Sequence of chain 3.D:
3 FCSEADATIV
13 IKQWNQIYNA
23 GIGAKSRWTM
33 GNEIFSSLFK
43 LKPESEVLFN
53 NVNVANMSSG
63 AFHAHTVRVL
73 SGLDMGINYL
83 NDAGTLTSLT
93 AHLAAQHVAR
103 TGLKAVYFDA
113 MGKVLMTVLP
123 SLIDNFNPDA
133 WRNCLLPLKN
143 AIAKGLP

A small-molecule ligand and the protein it binds are described below.
Small molecule (SMILES): CC(=O)N[C@H]1[C@H](O[C@H]2[C@H](O)[C@@H](NC(C)=O)CO[C@@H]2CO[C@@H]2O[C@@H](C)[C@@H](O)[C@@H](O)[C@@H]2O)O[C@H](CO)[C@@H](O[C@H]2O[C@H](CO[C@H]3O[C@H](CO)[C@@H](O)[C@H](O)[C@@H]3O)[C@@H](O)[C@H](O[C@H]3O[C@H](CO)[C@@H](O)[C@H](O)[C@@H]3O)[C@@H]2O)[C@@H]1O

Sequence of chain 3.A:
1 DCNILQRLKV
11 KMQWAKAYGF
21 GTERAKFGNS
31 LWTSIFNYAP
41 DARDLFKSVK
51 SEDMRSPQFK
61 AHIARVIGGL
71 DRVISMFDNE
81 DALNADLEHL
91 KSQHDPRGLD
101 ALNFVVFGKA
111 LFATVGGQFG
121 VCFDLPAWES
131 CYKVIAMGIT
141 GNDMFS

Binding-site contacts:
Ligand atom C3 contacts residue ASN58 of chain 3.D at 3.8 Å.
Ligand atom C2 contacts residue ASN58 of chain 3.D at 2.5 Å.
Ligand atom O5 contacts residue SER60 of chain 3.D at 4.3 Å.
Ligand atom C5 contacts residue ASN58 of chain 3.D at 3.6 Å.
Ligand atom C5 contacts residue SER60 of chain 3.D at 4.4 Å.
Ligand atom C1 contacts residue ASN58 of chain 3.D at 1.4 Å.
Ligand atom C1 contacts residue SER60 of chain 3.D at 4.5 Å.
Ligand atom O5 contacts residue ASN58 of chain 3.D at 4.3 Å.
Ligand atom C6 contacts residue SER61 of chain 3.D at 3.4 Å.
Ligand atom C1 contacts residue ASP81 of chain 3.A at 4.0 Å.
Ligand atom O5 contacts residue SER61 of chain 3.D at 3.8 Å.
Ligand atom N2 contacts residue ASN58 of chain 3.D at 2.9 Å (h-bond).
Ligand atom C7 contacts residue ASN58 of chain 3.D at 3.9 Å.
Ligand atom O5 contacts residue SER60 of chain 3.D at 4.3 Å.
Ligand atom C6 contacts residue SER60 of chain 3.D at 4.2 Å.
Ligand atom O7 contacts residue ASN58 of chain 3.D at 4.2 Å.
Ligand atom O5 contacts residue GLY62 of chain 3.D at 4.3 Å.
Ligand atom O5 contacts residue SER61 of chain 3.D at 4.5 Å.
Ligand atom O5 contacts residue ASN58 of chain 3.D at 2.4 Å (h-bond).
Ligand atom C6 contacts residue ASN58 of chain 3.D at 3.5 Å.
Ligand atom O2 contacts residue ASP81 of chain 3.A at 3.6 Å.
Ligand atom C4 contacts residue ASN58 of chain 3.D at 4.2 Å.
Ligand atom C5 contacts residue ASN58 of chain 3.D at 4.1 Å.
Ligand atom C2 contacts residue ASP81 of chain 3.A at 3.5 Å.
Ligand atom C6 contacts residue ASN55 of chain 3.D at 3.9 Å.